Sequence of chain 1.C:
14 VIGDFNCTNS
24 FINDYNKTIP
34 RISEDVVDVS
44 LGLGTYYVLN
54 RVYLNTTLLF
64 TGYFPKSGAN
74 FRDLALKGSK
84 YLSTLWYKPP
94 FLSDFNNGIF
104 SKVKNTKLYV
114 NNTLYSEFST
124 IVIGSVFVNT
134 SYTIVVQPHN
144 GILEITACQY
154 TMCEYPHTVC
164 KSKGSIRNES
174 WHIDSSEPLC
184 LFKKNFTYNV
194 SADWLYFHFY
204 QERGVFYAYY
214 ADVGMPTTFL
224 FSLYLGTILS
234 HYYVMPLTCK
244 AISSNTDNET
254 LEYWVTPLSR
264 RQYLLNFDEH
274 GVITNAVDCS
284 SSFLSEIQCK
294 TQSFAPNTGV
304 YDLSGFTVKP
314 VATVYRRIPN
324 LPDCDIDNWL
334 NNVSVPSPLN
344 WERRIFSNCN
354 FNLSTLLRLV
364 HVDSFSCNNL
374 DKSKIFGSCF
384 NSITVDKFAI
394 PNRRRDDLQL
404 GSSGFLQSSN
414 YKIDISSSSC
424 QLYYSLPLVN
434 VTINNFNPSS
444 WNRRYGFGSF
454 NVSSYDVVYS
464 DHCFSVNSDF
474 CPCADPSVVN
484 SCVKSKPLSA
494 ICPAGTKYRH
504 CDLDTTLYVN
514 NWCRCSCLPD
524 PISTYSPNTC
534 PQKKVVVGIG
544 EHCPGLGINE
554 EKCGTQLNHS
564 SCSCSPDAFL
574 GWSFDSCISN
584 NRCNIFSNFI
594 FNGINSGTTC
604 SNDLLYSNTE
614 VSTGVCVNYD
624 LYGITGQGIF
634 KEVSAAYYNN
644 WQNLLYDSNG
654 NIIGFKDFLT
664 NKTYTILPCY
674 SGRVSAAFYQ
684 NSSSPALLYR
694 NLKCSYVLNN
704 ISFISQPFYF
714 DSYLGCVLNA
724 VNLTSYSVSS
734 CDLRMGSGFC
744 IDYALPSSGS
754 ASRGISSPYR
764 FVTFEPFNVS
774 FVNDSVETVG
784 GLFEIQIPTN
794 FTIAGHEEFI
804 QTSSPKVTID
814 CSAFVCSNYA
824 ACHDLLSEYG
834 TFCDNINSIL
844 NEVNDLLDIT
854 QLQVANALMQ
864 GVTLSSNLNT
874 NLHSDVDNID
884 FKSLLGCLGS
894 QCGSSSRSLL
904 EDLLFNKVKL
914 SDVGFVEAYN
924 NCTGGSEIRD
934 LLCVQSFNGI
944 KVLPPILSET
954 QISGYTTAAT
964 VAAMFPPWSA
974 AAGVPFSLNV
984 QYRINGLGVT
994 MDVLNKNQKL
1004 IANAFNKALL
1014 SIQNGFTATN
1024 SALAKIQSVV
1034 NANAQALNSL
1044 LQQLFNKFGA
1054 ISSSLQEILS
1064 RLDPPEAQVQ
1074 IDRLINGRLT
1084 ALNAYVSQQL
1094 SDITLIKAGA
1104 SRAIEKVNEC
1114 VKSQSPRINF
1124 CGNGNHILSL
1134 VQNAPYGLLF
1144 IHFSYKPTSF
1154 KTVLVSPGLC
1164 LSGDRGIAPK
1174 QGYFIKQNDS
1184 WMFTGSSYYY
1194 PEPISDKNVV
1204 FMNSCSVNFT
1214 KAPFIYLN

A small-molecule ligand and the protein it binds are described below.
Small molecule (SMILES): CC(=O)N[C@@H]1[C@@H](O)[C@H](O)[C@@H](CO)O[C@H]1O

Binding-site contacts:
Ligand atom C8 contacts residue GLU272 of chain 1.C at 3.8 Å.
Ligand atom O5 contacts residue ASN58 of chain 1.C at 2.4 Å (h-bond).
Ligand atom C3 contacts residue ASN58 of chain 1.C at 3.9 Å.
Ligand atom C5 contacts residue ASN58 of chain 1.C at 3.7 Å.
Ligand atom C2 contacts residue ASN58 of chain 1.C at 2.5 Å.
Ligand atom O7 contacts residue ASN58 of chain 1.C at 3.8 Å.
Ligand atom C7 contacts residue GLU272 of chain 1.C at 4.1 Å.
Ligand atom O7 contacts residue GLU272 of chain 1.C at 4.2 Å.
Ligand atom C6 contacts residue ASN58 of chain 1.C at 4.4 Å.
Ligand atom N2 contacts residue ASN58 of chain 1.C at 2.9 Å (h-bond).
Ligand atom C4 contacts residue ASN58 of chain 1.C at 4.3 Å.
Ligand atom C7 contacts residue ASN58 of chain 1.C at 3.6 Å.
Ligand atom C1 contacts residue ASN58 of chain 1.C at 1.4 Å.